Sequence of chain 1.C:
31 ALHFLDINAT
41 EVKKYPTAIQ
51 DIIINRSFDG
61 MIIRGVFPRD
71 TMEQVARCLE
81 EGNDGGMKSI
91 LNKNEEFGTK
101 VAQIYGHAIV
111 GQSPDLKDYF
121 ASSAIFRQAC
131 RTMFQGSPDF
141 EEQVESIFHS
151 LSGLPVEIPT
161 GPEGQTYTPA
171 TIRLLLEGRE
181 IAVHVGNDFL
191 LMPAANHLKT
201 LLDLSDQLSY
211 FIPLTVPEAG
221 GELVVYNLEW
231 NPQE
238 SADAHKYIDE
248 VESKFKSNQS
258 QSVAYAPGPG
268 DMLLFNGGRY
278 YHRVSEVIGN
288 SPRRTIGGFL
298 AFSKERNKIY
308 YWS

A protein and the small-molecule ligand that binds it are described below.
Small molecule (SMILES): [C-]#[N+][C@@H]1[C@H](c2c[nH]c3ccccc23)[C@@H](C(=C)C)CC[C@@]1(C)C=C

Binding-site contacts:
Ligand atom C14 contacts residue PHE189 of chain 1.C at 4.1 Å (hydrophobic).
Ligand atom C1 contacts residue VAL101 of chain 1.C at 3.4 Å (hydrophobic).
Ligand atom C14 contacts residue TYR244 of chain 1.C at 4.1 Å (hydrophobic).
Ligand atom C15 contacts residue ILE245 of chain 1.C at 3.9 Å (hydrophobic).
Ligand atom C11 contacts residue ILE104 of chain 1.C at 4.3 Å (hydrophobic).
Ligand atom C9 contacts residue ALA108 of chain 1.C at 4.1 Å (hydrophobic).
Ligand atom C7 contacts residue ASN94 of chain 1.C at 4.0 Å.
Ligand atom C1 contacts residue ILE181 of chain 1.C at 4.2 Å (hydrophobic).
Ligand atom C15 contacts residue ALA182 of chain 1.C at 3.8 Å (hydrophobic).
Ligand atom C14 contacts residue VAL110 of chain 1.C at 4.2 Å (hydrophobic).
Ligand atom C6 contacts residue PHE97 of chain 1.C at 4.2 Å (hydrophobic).
Ligand atom C10 contacts residue ALA108 of chain 1.C at 4.1 Å (hydrophobic).
Ligand atom C19 contacts residue ARG173 of chain 1.C at 3.9 Å.
Ligand atom C17 contacts residue HIS184 of chain 1.C at 3.7 Å.
Ligand atom N1 contacts residue ILE104 of chain 1.C at 3.8 Å.
Ligand atom C2 contacts residue ILE104 of chain 1.C at 3.8 Å (hydrophobic).
Ligand atom C16 contacts residue HIS184 of chain 1.C at 3.5 Å.
Ligand atom C15 contacts residue HIS184 of chain 1.C at 3.9 Å.
Ligand atom C20 contacts residue ARG173 of chain 1.C at 4.3 Å.
Ligand atom C21 contacts residue VAL110 of chain 1.C at 3.6 Å (hydrophobic).
Ligand atom C12 contacts residue ILE181 of chain 1.C at 4.3 Å (hydrophobic).
Ligand atom C17 contacts residue ZN1 of chain 1.Q at 4.3 Å.
Ligand atom N2 contacts residue PHE97 of chain 1.C at 3.5 Å.
Ligand atom C9 contacts residue VAL110 of chain 1.C at 3.5 Å (hydrophobic).
Ligand atom C7 contacts residue PHE97 of chain 1.C at 3.9 Å (hydrophobic).
Ligand atom C16 contacts residue ILE181 of chain 1.C at 4.2 Å (hydrophobic).
Ligand atom C10 contacts residue ILE104 of chain 1.C at 4.1 Å (hydrophobic).
Ligand atom C19 contacts residue AKG1 of chain 1.S at 4.3 Å.
Ligand atom C5 contacts residue VAL101 of chain 1.C at 3.4 Å (hydrophobic).
Ligand atom C10 contacts residue VAL110 of chain 1.C at 3.9 Å (hydrophobic).
Ligand atom C21 contacts residue PHE189 of chain 1.C at 4.0 Å (hydrophobic).
Ligand atom C8 contacts residue ASN94 of chain 1.C at 4.3 Å.
Ligand atom C6 contacts residue ASN94 of chain 1.C at 4.3 Å.
Ligand atom C8 contacts residue VAL110 of chain 1.C at 4.0 Å (hydrophobic).
Ligand atom C16 contacts residue PHE189 of chain 1.C at 4.0 Å (hydrophobic).
Ligand atom C17 contacts residue ILE181 of chain 1.C at 4.1 Å (hydrophobic).
Ligand atom C21 contacts residue PHE296 of chain 1.C at 3.6 Å (hydrophobic).
Ligand atom C1 contacts residue ALA102 of chain 1.C at 3.2 Å (hydrophobic).
Ligand atom N2 contacts residue VAL101 of chain 1.C at 3.5 Å.
Ligand atom C1 contacts residue ILE104 of chain 1.C at 4.2 Å (hydrophobic).